Sequence of chain 1.B:
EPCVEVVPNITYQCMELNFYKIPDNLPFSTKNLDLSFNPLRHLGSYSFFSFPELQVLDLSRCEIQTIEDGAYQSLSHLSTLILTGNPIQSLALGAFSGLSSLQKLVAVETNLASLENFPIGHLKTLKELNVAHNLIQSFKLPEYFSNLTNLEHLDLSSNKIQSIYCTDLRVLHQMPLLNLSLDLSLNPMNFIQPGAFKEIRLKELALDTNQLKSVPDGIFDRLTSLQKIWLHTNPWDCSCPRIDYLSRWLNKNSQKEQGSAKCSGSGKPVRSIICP

Binding-site contacts:
Ligand atom O7 contacts residue PRO8 of chain 1.B at 4.0 Å.
Ligand atom N2 contacts residue ASN9 of chain 1.B at 3.1 Å (h-bond).
Ligand atom C1 contacts residue ASN9 of chain 1.B at 1.4 Å.
Ligand atom O5 contacts residue ASN9 of chain 1.B at 2.4 Å (h-bond).
Ligand atom C5 contacts residue ASN9 of chain 1.B at 3.1 Å.
Ligand atom C2 contacts residue ASN9 of chain 1.B at 2.7 Å.
Ligand atom C4 contacts residue ASN9 of chain 1.B at 3.9 Å.
Ligand atom C6 contacts residue ASN9 of chain 1.B at 4.3 Å.
Ligand atom O7 contacts residue ASN9 of chain 1.B at 3.3 Å (h-bond).
Ligand atom C7 contacts residue ASN9 of chain 1.B at 3.5 Å.
Ligand atom C3 contacts residue ASN9 of chain 1.B at 3.5 Å.

The protein below binds the small molecule below.
Small molecule (SMILES): CC(=O)N[C@@H]1[C@@H](O)[C@H](O)[C@@H](CO)O[C@H]1O